Sequence of chain 1.B:
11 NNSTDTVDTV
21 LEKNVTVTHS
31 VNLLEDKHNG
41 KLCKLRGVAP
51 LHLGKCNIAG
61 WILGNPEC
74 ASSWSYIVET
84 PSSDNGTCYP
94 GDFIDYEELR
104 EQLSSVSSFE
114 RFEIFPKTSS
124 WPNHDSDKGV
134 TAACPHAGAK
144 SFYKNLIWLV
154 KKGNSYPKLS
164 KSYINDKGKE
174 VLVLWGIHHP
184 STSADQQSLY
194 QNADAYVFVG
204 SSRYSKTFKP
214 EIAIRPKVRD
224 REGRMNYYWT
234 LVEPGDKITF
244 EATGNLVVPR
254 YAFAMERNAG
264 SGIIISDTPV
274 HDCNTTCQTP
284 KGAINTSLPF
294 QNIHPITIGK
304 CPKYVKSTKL

The small molecule below binds the protein below.
Small molecule (SMILES): CC(=O)N[C@@H]1[C@@H](O)[C@H](O)[C@@H](CO)O[C@H]1O

Binding-site contacts:
Ligand atom O7 contacts residue GLY47 of chain 1.B at 3.1 Å (h-bond).
Ligand atom C2 contacts residue ASN277 of chain 1.B at 2.5 Å.
Ligand atom C2 contacts residue GLY47 of chain 1.B at 4.5 Å.
Ligand atom C1 contacts residue ASN277 of chain 1.B at 1.4 Å.
Ligand atom O7 contacts residue ARG46 of chain 1.B at 3.5 Å.
Ligand atom O7 contacts residue ASN277 of chain 1.B at 3.2 Å (h-bond).
Ligand atom O5 contacts residue ASP275 of chain 1.B at 4.4 Å.
Ligand atom C7 contacts residue ASN277 of chain 1.B at 3.2 Å.
Ligand atom O5 contacts residue ASN277 of chain 1.B at 2.4 Å (h-bond).
Ligand atom O6 contacts residue ASP275 of chain 1.B at 3.1 Å (salt-bridge).
Ligand atom C7 contacts residue GLY47 of chain 1.B at 4.2 Å.
Ligand atom C3 contacts residue ASN277 of chain 1.B at 3.8 Å.
Ligand atom C6 contacts residue ASP275 of chain 1.B at 3.7 Å.
Ligand atom C8 contacts residue ASN277 of chain 1.B at 4.4 Å.
Ligand atom N2 contacts residue ASN277 of chain 1.B at 2.9 Å (h-bond).
Ligand atom C5 contacts residue ASN277 of chain 1.B at 3.7 Å.
Ligand atom C4 contacts residue ASN277 of chain 1.B at 4.2 Å.